This small molecule binds to this protein.
Small molecule (SMILES): CC(=O)N[C@H]1[C@H](O[C@H]2[C@H](O)[C@@H](NC(C)=O)CO[C@@H]2CO[C@@H]2O[C@@H](C)[C@@H](O)[C@@H](O)[C@@H]2O)O[C@H](CO)[C@@H](O[C@@H]2O[C@H](CO)[C@@H](O)[C@H](O)[C@@H]2O)[C@@H]1O

Sequence of chain 1.A:
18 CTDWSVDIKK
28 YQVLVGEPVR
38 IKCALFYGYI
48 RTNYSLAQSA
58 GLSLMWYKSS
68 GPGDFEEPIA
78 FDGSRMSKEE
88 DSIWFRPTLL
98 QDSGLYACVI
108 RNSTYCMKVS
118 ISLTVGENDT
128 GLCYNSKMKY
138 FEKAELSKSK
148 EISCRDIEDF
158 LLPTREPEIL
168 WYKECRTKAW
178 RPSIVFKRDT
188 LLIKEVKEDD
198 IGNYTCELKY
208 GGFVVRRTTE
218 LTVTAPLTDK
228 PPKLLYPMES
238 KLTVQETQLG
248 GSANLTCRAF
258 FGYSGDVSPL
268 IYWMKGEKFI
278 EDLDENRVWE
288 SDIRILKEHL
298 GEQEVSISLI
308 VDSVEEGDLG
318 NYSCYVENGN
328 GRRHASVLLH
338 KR

Binding-site contacts:
Ligand atom O5 contacts residue THR253 of chain 1.A at 3.0 Å (h-bond).
Ligand atom C3 contacts residue ASN251 of chain 1.A at 3.8 Å.
Ligand atom N2 contacts residue ASN251 of chain 1.A at 2.9 Å (h-bond).
Ligand atom C4 contacts residue ARG291 of chain 1.A at 3.9 Å.
Ligand atom C3 contacts residue ARG291 of chain 1.A at 4.1 Å.
Ligand atom O4 contacts residue ARG291 of chain 1.A at 3.3 Å (salt-bridge).
Ligand atom C4 contacts residue ASN251 of chain 1.A at 4.2 Å.
Ligand atom C8 contacts residue SER288 of chain 1.A at 3.7 Å.
Ligand atom N2 contacts residue ILE307 of chain 1.A at 4.4 Å.
Ligand atom O7 contacts residue ILE307 of chain 1.A at 3.9 Å.
Ligand atom C7 contacts residue SER288 of chain 1.A at 4.4 Å.
Ligand atom O7 contacts residue SER305 of chain 1.A at 4.0 Å.
Ligand atom C6 contacts residue THR253 of chain 1.A at 3.9 Å.
Ligand atom O7 contacts residue SER288 of chain 1.A at 4.2 Å.
Ligand atom C1 contacts residue THR253 of chain 1.A at 3.5 Å.
Ligand atom N2 contacts residue SER305 of chain 1.A at 4.4 Å.
Ligand atom C7 contacts residue LEU293 of chain 1.A at 4.0 Å (hydrophobic).
Ligand atom C5 contacts residue ASN251 of chain 1.A at 3.6 Å.
Ligand atom C5 contacts residue THR253 of chain 1.A at 3.5 Å.
Ligand atom C7 contacts residue SER305 of chain 1.A at 3.6 Å.
Ligand atom O7 contacts residue SER303 of chain 1.A at 3.6 Å.
Ligand atom C7 contacts residue ARG291 of chain 1.A at 3.7 Å.
Ligand atom C5 contacts residue ARG291 of chain 1.A at 3.7 Å.
Ligand atom C8 contacts residue ARG291 of chain 1.A at 3.2 Å.
Ligand atom O7 contacts residue LEU293 of chain 1.A at 3.7 Å.
Ligand atom O5 contacts residue ASN251 of chain 1.A at 2.2 Å (h-bond).
Ligand atom C8 contacts residue ASN251 of chain 1.A at 4.2 Å.
Ligand atom C7 contacts residue ASN251 of chain 1.A at 3.8 Å.
Ligand atom C1 contacts residue SER305 of chain 1.A at 4.2 Å.
Ligand atom C1 contacts residue ASN251 of chain 1.A at 1.4 Å.
Ligand atom C7 contacts residue ILE307 of chain 1.A at 4.1 Å (hydrophobic).
Ligand atom C8 contacts residue SER305 of chain 1.A at 3.0 Å.
Ligand atom O7 contacts residue ARG291 of chain 1.A at 2.6 Å (salt-bridge).
Ligand atom C2 contacts residue ASN251 of chain 1.A at 2.4 Å.
Ligand atom C8 contacts residue ARG255 of chain 1.A at 4.2 Å.